The small molecule below binds the protein below.
Small molecule (SMILES): Cc1ncc(C[n+]2c([C@@](C)(O)OO)sc(CCOP(=O)(O)OP(=O)(O)O)c2C)c(N)n1

Sequence of chain 4.A:
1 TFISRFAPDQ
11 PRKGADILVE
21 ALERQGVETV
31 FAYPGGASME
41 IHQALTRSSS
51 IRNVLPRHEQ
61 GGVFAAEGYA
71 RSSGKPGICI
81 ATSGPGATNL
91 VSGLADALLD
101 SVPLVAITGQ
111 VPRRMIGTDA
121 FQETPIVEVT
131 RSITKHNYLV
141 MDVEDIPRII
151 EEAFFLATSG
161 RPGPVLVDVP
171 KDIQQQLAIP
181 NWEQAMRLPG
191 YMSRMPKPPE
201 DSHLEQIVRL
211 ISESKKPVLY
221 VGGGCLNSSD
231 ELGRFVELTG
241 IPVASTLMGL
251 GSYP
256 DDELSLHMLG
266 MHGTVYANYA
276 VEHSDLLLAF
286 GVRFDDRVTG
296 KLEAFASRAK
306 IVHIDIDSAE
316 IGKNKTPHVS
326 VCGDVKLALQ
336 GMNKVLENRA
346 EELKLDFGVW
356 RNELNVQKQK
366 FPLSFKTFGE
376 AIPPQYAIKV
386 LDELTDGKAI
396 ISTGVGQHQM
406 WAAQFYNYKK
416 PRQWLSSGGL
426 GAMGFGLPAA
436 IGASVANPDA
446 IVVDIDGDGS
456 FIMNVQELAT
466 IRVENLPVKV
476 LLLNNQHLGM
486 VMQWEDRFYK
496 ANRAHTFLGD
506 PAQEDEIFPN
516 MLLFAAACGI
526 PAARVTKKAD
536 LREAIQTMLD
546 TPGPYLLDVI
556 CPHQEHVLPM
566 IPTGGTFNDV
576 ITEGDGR

Binding-site contacts:
Ligand atom PBD contacts residue GLN402 of chain 4.A at 3.5 Å.
Ligand atom OC11 contacts residue GLY36 of chain 1.A at 3.1 Å (h-bond).
Ligand atom OAK contacts residue GLY454 of chain 4.A at 3.2 Å (h-bond).
Ligand atom OAT contacts residue HIS403 of chain 4.A at 3.1 Å (h-bond).
Ligand atom OBC1 contacts residue GLY36 of chain 1.A at 3.5 Å (h-bond).
Ligand atom OAK contacts residue ASP453 of chain 4.A at 2.9 Å (salt-bridge).
Ligand atom OAI contacts residue GLY484 of chain 4.A at 3.0 Å (h-bond).
Ligand atom OAS contacts residue LEU483 of chain 4.A at 3.4 Å.
Ligand atom OAF contacts residue GLN402 of chain 4.A at 3.4 Å (h-bond).
Ligand atom CAX contacts residue MET428 of chain 4.A at 3.5 Å (hydrophobic).
Ligand atom OAG contacts residue GLY452 of chain 4.A at 3.5 Å.
Ligand atom CAA contacts residue ASN89 of chain 1.A at 3.4 Å.
Ligand atom OAJ contacts residue GLY401 of chain 4.A at 3.4 Å.
Ligand atom NAD contacts residue GLN122 of chain 1.A at 3.1 Å (h-bond).
Ligand atom N3 contacts residue PRO85 of chain 1.A at 3.5 Å.
Ligand atom OAI contacts residue ASN480 of chain 4.A at 3.0 Å (h-bond).
Ligand atom OAK contacts residue HIS482 of chain 4.A at 3.1 Å (h-bond).
Ligand atom N3 contacts residue MET428 of chain 4.A at 3.3 Å (h-bond).
Ligand atom OAT contacts residue VAL400 of chain 4.A at 3.5 Å (h-bond).
Ligand atom OAH contacts residue GLN122 of chain 1.A at 2.2 Å (h-bond).
Ligand atom OC11 contacts residue GLN122 of chain 1.A at 2.4 Å (h-bond).
Ligand atom PBD contacts residue MG1 of chain 4.B at 3.3 Å.
Ligand atom OAG contacts residue GLY454 of chain 4.A at 3.3 Å (h-bond).
Ligand atom CAO contacts residue LEU483 of chain 4.A at 3.5 Å (hydrophobic).
Ligand atom OAK contacts residue MG1 of chain 4.B at 2.0 Å.
Ligand atom N1 contacts residue GLU59 of chain 1.A at 2.9 Å (salt-bridge).
Ligand atom N3 contacts residue GLY426 of chain 4.A at 3.5 Å (h-bond).
Ligand atom OAI contacts residue MG1 of chain 4.B at 2.1 Å.
Ligand atom OAG contacts residue SER455 of chain 4.A at 2.8 Å (h-bond).
Ligand atom OAJ contacts residue GLN402 of chain 4.A at 2.6 Å (h-bond).
Ligand atom C6 contacts residue GLU59 of chain 1.A at 3.5 Å.
Ligand atom OAI contacts residue HIS482 of chain 4.A at 3.2 Å (h-bond).
Ligand atom PBD contacts residue HIS403 of chain 4.A at 3.5 Å.
Ligand atom CAN contacts residue VAL400 of chain 4.A at 3.2 Å (hydrophobic).
Ligand atom NAD contacts residue GLY426 of chain 4.A at 2.8 Å (h-bond).
Ligand atom CAB contacts residue PRO34 of chain 1.A at 3.2 Å (hydrophobic).
Ligand atom OAF contacts residue HIS403 of chain 4.A at 2.9 Å (h-bond).
Ligand atom OAJ contacts residue MET485 of chain 4.A at 2.8 Å (h-bond).
Ligand atom PBE contacts residue MG1 of chain 4.B at 3.3 Å.
Ligand atom OAJ contacts residue GLY484 of chain 4.A at 3.2 Å (h-bond).

Sequence of chain 1.A:
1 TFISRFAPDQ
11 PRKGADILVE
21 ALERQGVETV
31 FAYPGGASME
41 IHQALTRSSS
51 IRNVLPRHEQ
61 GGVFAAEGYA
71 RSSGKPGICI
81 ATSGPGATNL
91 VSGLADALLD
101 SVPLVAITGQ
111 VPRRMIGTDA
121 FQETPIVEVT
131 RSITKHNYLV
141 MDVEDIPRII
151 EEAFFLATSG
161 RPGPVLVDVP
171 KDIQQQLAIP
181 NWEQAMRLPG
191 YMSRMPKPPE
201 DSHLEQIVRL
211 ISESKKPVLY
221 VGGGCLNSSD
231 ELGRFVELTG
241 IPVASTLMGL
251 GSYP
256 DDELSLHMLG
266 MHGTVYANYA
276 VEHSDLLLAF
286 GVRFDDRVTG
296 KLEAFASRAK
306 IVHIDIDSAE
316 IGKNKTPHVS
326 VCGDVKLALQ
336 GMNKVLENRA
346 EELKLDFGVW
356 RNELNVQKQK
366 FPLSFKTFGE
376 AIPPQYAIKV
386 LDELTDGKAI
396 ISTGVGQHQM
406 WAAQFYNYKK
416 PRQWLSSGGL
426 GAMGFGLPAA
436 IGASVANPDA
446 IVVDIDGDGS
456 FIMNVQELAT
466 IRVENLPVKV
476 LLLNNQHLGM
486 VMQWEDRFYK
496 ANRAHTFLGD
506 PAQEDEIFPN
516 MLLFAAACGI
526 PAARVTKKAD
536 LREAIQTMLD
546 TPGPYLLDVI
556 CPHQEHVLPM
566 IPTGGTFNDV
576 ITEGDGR